Sequence of chain 1.A:
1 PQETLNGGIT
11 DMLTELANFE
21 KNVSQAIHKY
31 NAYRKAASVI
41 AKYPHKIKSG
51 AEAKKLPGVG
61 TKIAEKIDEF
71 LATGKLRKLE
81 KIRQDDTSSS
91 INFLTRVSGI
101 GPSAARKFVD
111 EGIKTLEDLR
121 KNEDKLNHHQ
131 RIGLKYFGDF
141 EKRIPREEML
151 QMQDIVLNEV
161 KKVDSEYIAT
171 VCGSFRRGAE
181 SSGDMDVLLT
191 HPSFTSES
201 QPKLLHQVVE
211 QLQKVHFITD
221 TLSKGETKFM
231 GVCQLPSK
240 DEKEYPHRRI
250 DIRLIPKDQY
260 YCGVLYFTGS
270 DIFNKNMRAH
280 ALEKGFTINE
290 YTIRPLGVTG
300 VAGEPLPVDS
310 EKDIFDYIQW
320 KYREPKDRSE

Binding-site contacts:
Ligand atom O3' contacts residue GLY58 of chain 1.A at 3.5 Å.
Ligand atom O3' contacts residue ILE63 of chain 1.A at 3.4 Å.
Ligand atom O4' contacts residue ALA32 of chain 1.A at 3.7 Å.
Ligand atom OP1 contacts residue THR61 of chain 1.A at 3.7 Å.
Ligand atom OP3 contacts residue GLU20 of chain 1.A at 3.7 Å.
Ligand atom OP2 contacts residue NA1 of chain 1.H at 3.7 Å.
Ligand atom OP2 contacts residue VAL59 of chain 1.A at 3.7 Å.
Ligand atom OP1 contacts residue PRO57 of chain 1.A at 3.6 Å.
Ligand atom OP1 contacts residue LYS29 of chain 1.A at 3.2 Å (salt-bridge).
Ligand atom C3' contacts residue GLY60 of chain 1.A at 3.8 Å.
Ligand atom OP2 contacts residue LYS62 of chain 1.A at 3.1 Å (salt-bridge).
Ligand atom OP1 contacts residue GLY58 of chain 1.A at 2.7 Å (h-bond).
Ligand atom O3' contacts residue LYS62 of chain 1.A at 3.8 Å.
Ligand atom OP2 contacts residue THR61 of chain 1.A at 3.8 Å.
Ligand atom OP1 contacts residue GLY60 of chain 1.A at 2.9 Å (h-bond).
Ligand atom C4' contacts residue GLY58 of chain 1.A at 3.3 Å.
Ligand atom P contacts residue LYS62 of chain 1.A at 3.2 Å.
Ligand atom OP1 contacts residue LYS62 of chain 1.A at 2.5 Å (salt-bridge).
Ligand atom P contacts residue GLY58 of chain 1.A at 3.8 Å.
Ligand atom OP1 contacts residue VAL59 of chain 1.A at 3.5 Å (h-bond).
Ligand atom O5' contacts residue GLY60 of chain 1.A at 3.7 Å.
Ligand atom C3' contacts residue LYS62 of chain 1.A at 3.6 Å.
Ligand atom C5' contacts residue TYR33 of chain 1.A at 3.4 Å (hydrophobic).
Ligand atom OP1 contacts residue NA1 of chain 1.H at 2.7 Å (h-bond).
Ligand atom C5' contacts residue GLY58 of chain 1.A at 3.3 Å.
Ligand atom OP1 contacts residue LYS62 of chain 1.A at 3.5 Å (salt-bridge).
Ligand atom OP1 contacts residue ILE63 of chain 1.A at 2.9 Å (h-bond).
Ligand atom O5' contacts residue LYS29 of chain 1.A at 3.5 Å.
Ligand atom P contacts residue NA1 of chain 1.H at 3.7 Å.
Ligand atom C8 contacts residue LYS29 of chain 1.A at 3.8 Å.
Ligand atom OP3 contacts residue LYS29 of chain 1.A at 2.5 Å (salt-bridge).
Ligand atom OP2 contacts residue GLY60 of chain 1.A at 3.7 Å.
Ligand atom OP2 contacts residue LYS66 of chain 1.A at 3.5 Å (salt-bridge).
Ligand atom N3 contacts residue ALA32 of chain 1.A at 3.5 Å.
Ligand atom P contacts residue LYS62 of chain 1.A at 3.8 Å.
Ligand atom C5' contacts residue GLY60 of chain 1.A at 3.7 Å.
Ligand atom P contacts residue ILE63 of chain 1.A at 3.8 Å.
Ligand atom P contacts residue LYS29 of chain 1.A at 3.4 Å.
Ligand atom N7 contacts residue LYS29 of chain 1.A at 3.8 Å.
Ligand atom OP2 contacts residue LYS62 of chain 1.A at 3.2 Å (salt-bridge).

The small molecule below binds the protein below.
Small molecule (SMILES): Cc1cn([C@H]2C[C@H](O[P](=O)(O)OC[C@H]3O[C@@H](n4ccc(N)nc4=O)C[C@@H]3O[P](=O)(O)OC[C@H]3O[C@@H](n4cnc5c(=O)nc(N)[nH]c54)C[C@@H]3O[P](=O)(O)OC[C@H]3O[C@@H](n4cnc5c(=O)nc(N)[nH]c54)C[C@@H]3O)[C@@H](CO[P](=O)(O)O[C@H]3C[C@H](n4cnc5c(=O)nc(N)[nH]c54)O[C@@H]3COP(=O)(O)O)O2)c(=O)[nH]c1=O